Sequence of chain 1.F:
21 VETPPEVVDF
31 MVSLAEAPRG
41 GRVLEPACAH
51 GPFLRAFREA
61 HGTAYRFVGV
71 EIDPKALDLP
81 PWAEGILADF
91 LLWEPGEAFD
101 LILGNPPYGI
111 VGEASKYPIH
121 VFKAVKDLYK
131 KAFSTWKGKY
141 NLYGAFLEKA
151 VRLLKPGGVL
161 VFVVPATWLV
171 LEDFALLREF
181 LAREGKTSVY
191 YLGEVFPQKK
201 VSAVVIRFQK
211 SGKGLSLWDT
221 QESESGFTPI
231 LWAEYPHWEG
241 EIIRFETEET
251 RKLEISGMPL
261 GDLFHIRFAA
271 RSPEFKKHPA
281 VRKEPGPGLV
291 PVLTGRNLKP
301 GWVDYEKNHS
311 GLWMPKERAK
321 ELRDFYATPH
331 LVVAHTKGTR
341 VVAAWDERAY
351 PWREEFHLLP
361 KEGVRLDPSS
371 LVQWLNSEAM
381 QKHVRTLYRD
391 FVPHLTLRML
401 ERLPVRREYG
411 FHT

Binding-site contacts:
Ligand atom C6 contacts residue PHE146 of chain 1.F at 3.6 Å (hydrophobic).
Ligand atom C4 contacts residue ILE72 of chain 1.F at 3.5 Å (hydrophobic).
Ligand atom N contacts residue ASN105 of chain 1.F at 2.8 Å (h-bond).
Ligand atom O3' contacts residue ALA76 of chain 1.F at 3.7 Å.
Ligand atom N9 contacts residue ILE72 of chain 1.F at 3.8 Å.
Ligand atom C4' contacts residue ALA47 of chain 1.F at 3.8 Å (hydrophobic).
Ligand atom C6 contacts residue ASP89 of chain 1.F at 3.8 Å.
Ligand atom C2 contacts residue ILE72 of chain 1.F at 3.4 Å (hydrophobic).
Ligand atom C8 contacts residue GOL1 of chain 1.L at 3.4 Å.
Ligand atom O3' contacts residue ALA49 of chain 1.F at 3.8 Å.
Ligand atom C2 contacts residue ALA88 of chain 1.F at 3.5 Å (hydrophobic).
Ligand atom N7 contacts residue PRO107 of chain 1.F at 3.8 Å.
Ligand atom O3' contacts residue GLU71 of chain 1.F at 2.7 Å (salt-bridge).
Ligand atom O2' contacts residue GLU71 of chain 1.F at 2.6 Å (salt-bridge).
Ligand atom N1 contacts residue PHE90 of chain 1.F at 2.9 Å (h-bond).
Ligand atom O2' contacts residue ILE72 of chain 1.F at 3.7 Å.
Ligand atom N3 contacts residue ALA47 of chain 1.F at 3.6 Å.
Ligand atom CB contacts residue ALA47 of chain 1.F at 3.8 Å (hydrophobic).
Ligand atom N6 contacts residue ASP89 of chain 1.F at 2.8 Å (salt-bridge).
Ligand atom C1' contacts residue GLU71 of chain 1.F at 3.5 Å.
Ligand atom N3 contacts residue ILE72 of chain 1.F at 3.2 Å (h-bond).
Ligand atom N6 contacts residue GOL1 of chain 1.L at 2.9 Å (h-bond).
Ligand atom N7 contacts residue GOL1 of chain 1.L at 2.9 Å (h-bond).
Ligand atom C2' contacts residue GLU71 of chain 1.F at 3.5 Å.
Ligand atom O4' contacts residue ALA47 of chain 1.F at 3.2 Å.
Ligand atom N1 contacts residue ASP89 of chain 1.F at 3.6 Å.
Ligand atom CG contacts residue ASN105 of chain 1.F at 3.4 Å.
Ligand atom CB contacts residue ASN105 of chain 1.F at 3.6 Å.
Ligand atom CB contacts residue VAL21 of chain 1.F at 3.6 Å (hydrophobic).
Ligand atom SD contacts residue ASN105 of chain 1.F at 3.5 Å (h-bond).
Ligand atom SD contacts residue PRO107 of chain 1.F at 3.5 Å (h-bond).
Ligand atom C8 contacts residue PRO107 of chain 1.F at 3.8 Å (hydrophobic).
Ligand atom N contacts residue ALA47 of chain 1.F at 2.8 Å (h-bond).
Ligand atom CG contacts residue VAL21 of chain 1.F at 3.6 Å (hydrophobic).
Ligand atom O2' contacts residue ASP73 of chain 1.F at 3.7 Å.
Ligand atom C2 contacts residue PHE90 of chain 1.F at 3.6 Å (hydrophobic).
Ligand atom N1 contacts residue ALA88 of chain 1.F at 3.7 Å.
Ligand atom SD contacts residue PRO106 of chain 1.F at 3.8 Å.
Ligand atom C5 contacts residue ILE72 of chain 1.F at 3.7 Å (hydrophobic).
Ligand atom C3' contacts residue GLU71 of chain 1.F at 3.6 Å.

This protein binds this small molecule.
Small molecule (SMILES): NCCSC[C@H]1O[C@@H](n2cnc3c(N)ncnc32)[C@H](O)[C@@H]1O